A protein and the small-molecule ligand that binds it are described below.
Small molecule (SMILES): C[C@H](N)C(=O)N[C@@H](Cc1c[nH]cn1)C(=O)N[C@@H](COP(=O)(O)O)C(=O)N[C@@H](CO)C(=O)N1CCC[C@H]1CC=O

Binding-site contacts:
Ligand atom ND1 contacts residue ASN231 of chain 1.A at 3.2 Å (h-bond).
Ligand atom N contacts residue ASN180 of chain 1.A at 2.7 Å (h-bond).
Ligand atom CA contacts residue LEU179 of chain 1.A at 3.7 Å (hydrophobic).
Ligand atom CD2 contacts residue LEU227 of chain 1.A at 3.9 Å (hydrophobic).
Ligand atom CB contacts residue GLU187 of chain 1.A at 3.7 Å.
Ligand atom O contacts residue VAL183 of chain 1.A at 3.4 Å.
Ligand atom N contacts residue GLU187 of chain 1.A at 3.5 Å (salt-bridge).
Ligand atom CA contacts residue ASN231 of chain 1.A at 3.7 Å.
Ligand atom C contacts residue ASN231 of chain 1.A at 3.9 Å.
Ligand atom CB contacts residue GLY176 of chain 1.A at 4.0 Å.
Ligand atom O1P contacts residue ARG134 of chain 1.A at 2.8 Å (salt-bridge).
Ligand atom CB contacts residue ASN231 of chain 1.A at 3.7 Å.
Ligand atom O contacts residue LEU179 of chain 1.A at 3.7 Å.
Ligand atom CE1 contacts residue ASP230 of chain 1.A at 3.9 Å.
Ligand atom P contacts residue ARG61 of chain 1.A at 3.6 Å.
Ligand atom O3P contacts residue ARG61 of chain 1.A at 2.8 Å (salt-bridge).
Ligand atom C contacts residue ASN180 of chain 1.A at 3.5 Å.
Ligand atom CB contacts residue ASN231 of chain 1.A at 3.7 Å.
Ligand atom O2P contacts residue ASN180 of chain 1.A at 3.9 Å.
Ligand atom O3P contacts residue TYR135 of chain 1.A at 3.9 Å.
Ligand atom OG contacts residue LYS127 of chain 1.A at 2.9 Å (salt-bridge).
Ligand atom C contacts residue ASN231 of chain 1.A at 3.7 Å.
Ligand atom CG contacts residue ASN231 of chain 1.A at 3.8 Å.
Ligand atom N contacts residue LEU179 of chain 1.A at 3.5 Å.
Ligand atom P contacts residue ARG134 of chain 1.A at 3.8 Å.
Ligand atom CA contacts residue ASN180 of chain 1.A at 3.4 Å.
Ligand atom O1P contacts residue ARG61 of chain 1.A at 3.0 Å (salt-bridge).
Ligand atom P contacts residue TYR135 of chain 1.A at 3.8 Å.
Ligand atom CB contacts residue ASN180 of chain 1.A at 3.3 Å.
Ligand atom N contacts residue ASN231 of chain 1.A at 2.8 Å (h-bond).
Ligand atom CA contacts residue ASN180 of chain 1.A at 3.7 Å.
Ligand atom CB contacts residue ASN180 of chain 1.A at 3.5 Å.
Ligand atom OG contacts residue ASN180 of chain 1.A at 3.3 Å (h-bond).
Ligand atom CA contacts residue ASN231 of chain 1.A at 3.6 Å.
Ligand atom O2P contacts residue TYR135 of chain 1.A at 2.5 Å (h-bond).
Ligand atom O contacts residue ASN231 of chain 1.A at 2.9 Å (h-bond).
Ligand atom CB contacts residue TRP235 of chain 1.A at 3.6 Å (hydrophobic).
Ligand atom C07 contacts residue LEU227 of chain 1.A at 3.7 Å (hydrophobic).
Ligand atom C contacts residue LEU179 of chain 1.A at 3.6 Å (hydrophobic).
Ligand atom O2P contacts residue ARG134 of chain 1.A at 2.8 Å (salt-bridge).

Sequence of chain 1.A:
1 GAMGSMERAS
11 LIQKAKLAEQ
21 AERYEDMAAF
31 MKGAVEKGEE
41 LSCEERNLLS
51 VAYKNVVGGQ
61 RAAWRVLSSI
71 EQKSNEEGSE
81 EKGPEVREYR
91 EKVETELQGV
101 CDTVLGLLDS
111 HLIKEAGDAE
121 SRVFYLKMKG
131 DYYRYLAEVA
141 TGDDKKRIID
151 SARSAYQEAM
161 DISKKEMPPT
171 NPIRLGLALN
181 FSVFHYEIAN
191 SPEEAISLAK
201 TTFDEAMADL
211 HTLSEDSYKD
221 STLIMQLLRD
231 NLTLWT